Binding-site contacts:
Ligand atom C18 contacts residue LEU46 of chain 1.B at 3.6 Å (hydrophobic).
Ligand atom O22 contacts residue LEU49 of chain 1.B at 3.9 Å.
Ligand atom C21 contacts residue GLN53 of chain 1.B at 3.1 Å.
Ligand atom C4 contacts residue MET84 of chain 1.B at 4.0 Å (hydrophobic).
Ligand atom O12 contacts residue TYR218 of chain 1.B at 3.6 Å.
Ligand atom C6 contacts residue ASN47 of chain 1.B at 3.7 Å.
Ligand atom C19 contacts residue PHE106 of chain 1.B at 4.0 Å (hydrophobic).
Ligand atom C16 contacts residue TYR218 of chain 1.B at 3.7 Å (hydrophobic).
Ligand atom C11 contacts residue TYR218 of chain 1.B at 3.8 Å (hydrophobic).
Ligand atom O22 contacts residue ARG94 of chain 1.B at 2.7 Å (salt-bridge).
Ligand atom C10 contacts residue LEU215 of chain 1.B at 3.8 Å (hydrophobic).
Ligand atom O22 contacts residue PHE106 of chain 1.B at 3.9 Å.
Ligand atom C10 contacts residue LEU125 of chain 1.B at 3.9 Å (hydrophobic).
Ligand atom C11 contacts residue LEU125 of chain 1.B at 3.9 Å (hydrophobic).
Ligand atom C16 contacts residue LEU46 of chain 1.B at 4.0 Å (hydrophobic).
Ligand atom C21 contacts residue PHE106 of chain 1.B at 4.0 Å (hydrophobic).
Ligand atom C10 contacts residue TYR218 of chain 1.B at 3.7 Å (hydrophobic).
Ligand atom C19 contacts residue LEU91 of chain 1.B at 4.0 Å (hydrophobic).
Ligand atom C20 contacts residue GLN53 of chain 1.B at 3.1 Å.
Ligand atom C19 contacts residue GLN53 of chain 1.B at 4.1 Å.
Ligand atom C15 contacts residue MET87 of chain 1.B at 4.0 Å (hydrophobic).
Ligand atom C6 contacts residue LEU46 of chain 1.B at 3.9 Å (hydrophobic).
Ligand atom C19 contacts residue MET87 of chain 1.B at 3.6 Å (hydrophobic).
Ligand atom O22 contacts residue GLN53 of chain 1.B at 2.9 Å (h-bond).
Ligand atom C20 contacts residue GLY50 of chain 1.B at 4.1 Å.
Ligand atom C4 contacts residue LEU215 of chain 1.B at 4.0 Å (hydrophobic).
Ligand atom C16 contacts residue LEU125 of chain 1.B at 3.5 Å (hydrophobic).
Ligand atom C21 contacts residue ARG94 of chain 1.B at 3.9 Å.
Ligand atom C16 contacts residue LEU43 of chain 1.B at 3.4 Å (hydrophobic).
Ligand atom C20 contacts residue LEU49 of chain 1.B at 3.7 Å (hydrophobic).
Ligand atom C9 contacts residue MET84 of chain 1.B at 4.1 Å (hydrophobic).
Ligand atom O12 contacts residue CYS219 of chain 1.B at 3.5 Å.
Ligand atom C7 contacts residue MET84 of chain 1.B at 3.8 Å (hydrophobic).
Ligand atom C9 contacts residue MET129 of chain 1.B at 3.7 Å (hydrophobic).
Ligand atom C5 contacts residue TYR218 of chain 1.B at 4.0 Å (hydrophobic).
Ligand atom C17 contacts residue MET87 of chain 1.B at 3.7 Å (hydrophobic).
Ligand atom C7 contacts residue CYS219 of chain 1.B at 3.8 Å (hydrophobic).
Ligand atom C3 contacts residue MET84 of chain 1.B at 4.0 Å (hydrophobic).
Ligand atom C15 contacts residue VAL88 of chain 1.B at 4.1 Å (hydrophobic).
Ligand atom C13 contacts residue LEU46 of chain 1.B at 3.8 Å (hydrophobic).

The small molecule below binds the protein below.
Small molecule (SMILES): C#C[C@]1(O)CC[C@H]2[C@@H]3CCC4=CC(=O)CC[C@@H]4[C@H]3CC[C@@]21C

Sequence of chain 1.B:
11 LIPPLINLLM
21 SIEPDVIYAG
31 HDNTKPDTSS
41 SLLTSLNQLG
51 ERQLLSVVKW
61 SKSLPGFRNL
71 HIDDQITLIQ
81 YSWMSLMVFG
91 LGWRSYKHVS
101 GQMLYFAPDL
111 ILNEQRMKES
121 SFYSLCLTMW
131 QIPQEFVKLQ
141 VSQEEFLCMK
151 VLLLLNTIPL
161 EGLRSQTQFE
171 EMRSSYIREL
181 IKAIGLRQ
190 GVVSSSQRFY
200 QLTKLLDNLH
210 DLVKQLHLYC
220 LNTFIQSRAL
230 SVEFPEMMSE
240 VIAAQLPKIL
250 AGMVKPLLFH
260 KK